The small molecule below binds the protein below.
Small molecule (SMILES): NCC(=O)O

Sequence of chain 1.B:
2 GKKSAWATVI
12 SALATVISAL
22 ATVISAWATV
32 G

Binding-site contacts:
Ligand atom OXT contacts residue THR9 of chain 1.B at 4.5 Å.
Ligand atom N contacts residue VAL10 of chain 1.B at 3.8 Å.
Ligand atom O contacts residue THR9 of chain 1.B at 3.7 Å.
Ligand atom O contacts residue ALA6 of chain 1.B at 3.6 Å.
Ligand atom C contacts residue THR9 of chain 1.B at 4.3 Å.
Ligand atom O contacts residue THR30 of chain 1.C at 4.2 Å.
Ligand atom N contacts residue ALA6 of chain 1.B at 4.5 Å.

Sequence of chain 1.C:
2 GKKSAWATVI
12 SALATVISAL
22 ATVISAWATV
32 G